Sequence of chain 1.D:
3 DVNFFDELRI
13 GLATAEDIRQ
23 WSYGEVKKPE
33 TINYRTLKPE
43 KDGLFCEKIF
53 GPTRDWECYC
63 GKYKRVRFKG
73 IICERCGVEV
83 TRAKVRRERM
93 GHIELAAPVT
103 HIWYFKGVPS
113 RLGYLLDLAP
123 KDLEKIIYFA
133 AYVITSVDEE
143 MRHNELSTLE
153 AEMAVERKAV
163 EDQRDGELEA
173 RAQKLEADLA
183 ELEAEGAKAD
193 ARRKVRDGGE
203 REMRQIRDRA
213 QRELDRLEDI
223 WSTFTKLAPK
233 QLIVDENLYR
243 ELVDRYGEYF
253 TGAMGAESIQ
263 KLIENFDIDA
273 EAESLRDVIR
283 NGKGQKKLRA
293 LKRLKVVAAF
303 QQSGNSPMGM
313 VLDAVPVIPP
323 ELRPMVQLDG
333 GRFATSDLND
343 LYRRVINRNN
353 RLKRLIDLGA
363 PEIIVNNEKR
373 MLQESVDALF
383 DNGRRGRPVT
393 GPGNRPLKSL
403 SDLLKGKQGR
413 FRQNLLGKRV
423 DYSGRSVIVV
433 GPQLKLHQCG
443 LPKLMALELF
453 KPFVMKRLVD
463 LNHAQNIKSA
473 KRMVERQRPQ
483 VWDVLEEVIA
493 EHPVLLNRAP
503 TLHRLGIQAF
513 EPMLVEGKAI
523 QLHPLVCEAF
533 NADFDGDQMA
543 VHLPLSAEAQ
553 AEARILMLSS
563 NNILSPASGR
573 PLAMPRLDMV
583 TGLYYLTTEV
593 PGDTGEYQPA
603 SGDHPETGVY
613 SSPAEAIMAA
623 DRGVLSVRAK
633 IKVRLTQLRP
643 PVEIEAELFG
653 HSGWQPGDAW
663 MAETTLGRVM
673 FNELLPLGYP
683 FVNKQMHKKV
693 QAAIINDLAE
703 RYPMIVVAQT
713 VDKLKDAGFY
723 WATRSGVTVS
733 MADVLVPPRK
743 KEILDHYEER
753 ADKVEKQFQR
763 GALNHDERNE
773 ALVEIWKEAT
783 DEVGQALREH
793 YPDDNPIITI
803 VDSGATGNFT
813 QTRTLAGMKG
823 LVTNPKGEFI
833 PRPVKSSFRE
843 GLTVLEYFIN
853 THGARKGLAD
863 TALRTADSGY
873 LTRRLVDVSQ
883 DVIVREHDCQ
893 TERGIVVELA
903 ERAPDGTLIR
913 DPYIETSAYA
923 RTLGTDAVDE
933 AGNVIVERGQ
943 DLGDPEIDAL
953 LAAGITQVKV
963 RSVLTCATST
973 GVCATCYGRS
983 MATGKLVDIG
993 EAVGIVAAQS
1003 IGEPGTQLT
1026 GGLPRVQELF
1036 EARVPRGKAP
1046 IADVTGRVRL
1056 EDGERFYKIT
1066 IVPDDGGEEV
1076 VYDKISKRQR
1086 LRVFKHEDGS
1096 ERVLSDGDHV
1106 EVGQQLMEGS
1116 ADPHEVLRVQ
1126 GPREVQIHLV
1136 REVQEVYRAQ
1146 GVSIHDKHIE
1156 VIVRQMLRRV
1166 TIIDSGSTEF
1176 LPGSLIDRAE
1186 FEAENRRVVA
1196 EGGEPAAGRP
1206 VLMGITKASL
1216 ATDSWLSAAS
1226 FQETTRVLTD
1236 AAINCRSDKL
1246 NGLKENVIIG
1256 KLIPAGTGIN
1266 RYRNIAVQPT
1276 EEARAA

Binding-site contacts:
Ligand atom C contacts residue ILE851 of chain 1.D at 3.8 Å (hydrophobic).
Ligand atom O contacts residue ILE851 of chain 1.D at 3.1 Å.
Ligand atom CA contacts residue GLY566 of chain 1.C at 3.9 Å.
Ligand atom CAP contacts residue ILE851 of chain 1.D at 3.9 Å (hydrophobic).
Ligand atom CAO contacts residue GLU848 of chain 1.D at 3.6 Å.
Ligand atom CE2 contacts residue GLY566 of chain 1.C at 3.5 Å.
Ligand atom NAS contacts residue GLY566 of chain 1.C at 3.2 Å (h-bond).
Ligand atom CAJ contacts residue VAL475 of chain 1.C at 3.5 Å (hydrophobic).
Ligand atom CD2 contacts residue VAL568 of chain 1.C at 3.5 Å (hydrophobic).
Ligand atom O contacts residue PHE850 of chain 1.D at 3.4 Å.
Ligand atom CAE contacts residue PRO835 of chain 1.D at 3.5 Å (hydrophobic).
Ligand atom CZ contacts residue ARG562 of chain 1.C at 3.8 Å.
Ligand atom CAK contacts residue VAL475 of chain 1.C at 3.6 Å (hydrophobic).
Ligand atom CAK contacts residue HIS854 of chain 1.D at 3.7 Å.
Ligand atom OAB contacts residue ILE851 of chain 1.D at 3.7 Å.
Ligand atom CAH contacts residue GLU848 of chain 1.D at 3.4 Å.
Ligand atom CAP contacts residue ARG834 of chain 1.D at 3.8 Å.
Ligand atom CE2 contacts residue ARG563 of chain 1.C at 3.7 Å.
Ligand atom CAQ contacts residue PHE850 of chain 1.D at 3.4 Å (hydrophobic).
Ligand atom CAE contacts residue GLU848 of chain 1.D at 3.5 Å.
Ligand atom CD2 contacts residue GLY566 of chain 1.C at 3.4 Å.
Ligand atom CB contacts residue LEU847 of chain 1.D at 3.6 Å (hydrophobic).
Ligand atom CAA contacts residue ARG834 of chain 1.D at 3.3 Å.
Ligand atom CB contacts residue VAL568 of chain 1.C at 3.6 Å (hydrophobic).
Ligand atom O contacts residue LEU847 of chain 1.D at 3.7 Å.
Ligand atom CAO contacts residue LEU847 of chain 1.D at 3.3 Å (hydrophobic).
Ligand atom OAB contacts residue ARG834 of chain 1.D at 2.2 Å (salt-bridge).
Ligand atom CAI contacts residue PRO835 of chain 1.D at 3.4 Å (hydrophobic).
Ligand atom CAY contacts residue ILE851 of chain 1.D at 3.8 Å (hydrophobic).
Ligand atom CAH contacts residue LEU847 of chain 1.D at 3.9 Å (hydrophobic).
Ligand atom CAU contacts residue ARG834 of chain 1.D at 3.4 Å.
Ligand atom CAJ contacts residue HIS854 of chain 1.D at 3.1 Å.
Ligand atom CAU contacts residue ILE851 of chain 1.D at 3.9 Å (hydrophobic).
Ligand atom CAI contacts residue ARG834 of chain 1.D at 3.9 Å.
Ligand atom CAA contacts residue GLY566 of chain 1.C at 3.4 Å.
Ligand atom CA contacts residue VAL568 of chain 1.C at 3.8 Å (hydrophobic).
Ligand atom CE1 contacts residue PRO477 of chain 1.C at 3.6 Å (hydrophobic).
Ligand atom CE1 contacts residue ARG562 of chain 1.C at 3.8 Å.
Ligand atom N contacts residue LEU847 of chain 1.D at 3.1 Å (h-bond).
Ligand atom NAS contacts residue ARG834 of chain 1.D at 3.9 Å.

Sequence of chain 1.C:
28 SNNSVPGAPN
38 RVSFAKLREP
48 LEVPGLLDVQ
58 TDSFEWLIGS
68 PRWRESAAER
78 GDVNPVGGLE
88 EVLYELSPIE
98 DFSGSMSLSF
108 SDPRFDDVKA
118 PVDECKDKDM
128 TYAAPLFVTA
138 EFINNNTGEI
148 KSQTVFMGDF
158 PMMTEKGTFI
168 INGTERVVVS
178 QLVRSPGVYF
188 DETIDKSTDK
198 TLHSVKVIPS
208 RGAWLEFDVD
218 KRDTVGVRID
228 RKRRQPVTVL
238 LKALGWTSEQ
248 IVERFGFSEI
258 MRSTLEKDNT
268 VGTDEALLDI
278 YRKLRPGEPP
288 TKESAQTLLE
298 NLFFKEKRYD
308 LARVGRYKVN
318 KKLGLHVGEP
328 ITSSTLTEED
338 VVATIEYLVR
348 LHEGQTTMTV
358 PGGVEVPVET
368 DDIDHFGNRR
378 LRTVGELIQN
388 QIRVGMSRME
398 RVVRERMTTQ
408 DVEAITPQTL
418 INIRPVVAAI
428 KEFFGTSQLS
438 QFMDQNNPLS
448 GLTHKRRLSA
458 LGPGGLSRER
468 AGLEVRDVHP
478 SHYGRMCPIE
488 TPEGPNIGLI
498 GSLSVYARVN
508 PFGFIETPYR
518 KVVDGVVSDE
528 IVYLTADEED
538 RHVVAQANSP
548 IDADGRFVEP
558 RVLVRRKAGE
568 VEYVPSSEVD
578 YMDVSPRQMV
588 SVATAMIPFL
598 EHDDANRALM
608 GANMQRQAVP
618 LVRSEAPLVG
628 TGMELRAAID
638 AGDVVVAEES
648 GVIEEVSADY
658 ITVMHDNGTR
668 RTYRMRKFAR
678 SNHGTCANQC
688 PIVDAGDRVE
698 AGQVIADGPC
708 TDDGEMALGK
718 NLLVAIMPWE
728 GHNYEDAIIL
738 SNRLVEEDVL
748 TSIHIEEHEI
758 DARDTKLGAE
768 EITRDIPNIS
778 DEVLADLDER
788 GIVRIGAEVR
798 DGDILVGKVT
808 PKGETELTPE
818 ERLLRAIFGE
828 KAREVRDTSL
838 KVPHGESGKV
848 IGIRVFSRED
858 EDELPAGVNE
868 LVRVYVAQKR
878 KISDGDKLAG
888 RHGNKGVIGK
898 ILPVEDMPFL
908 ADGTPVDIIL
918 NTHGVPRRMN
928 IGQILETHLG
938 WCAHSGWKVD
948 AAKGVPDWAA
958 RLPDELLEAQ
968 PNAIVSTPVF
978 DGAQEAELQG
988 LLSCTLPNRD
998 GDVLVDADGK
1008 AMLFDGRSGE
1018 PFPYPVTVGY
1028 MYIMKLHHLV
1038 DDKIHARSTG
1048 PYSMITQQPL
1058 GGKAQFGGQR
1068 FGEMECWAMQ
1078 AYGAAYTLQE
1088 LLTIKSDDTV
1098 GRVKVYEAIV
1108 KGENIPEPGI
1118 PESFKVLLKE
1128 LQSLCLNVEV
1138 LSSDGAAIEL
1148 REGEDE

A protein and the small-molecule ligand that binds it are described below.
Small molecule (SMILES): Cc1ccccc1NC(=O)[C@@H](Cc1ccccc1)NC(=O)c1ccccc1